This small molecule binds to this protein.
Small molecule (SMILES): Cc1cc(CCCOc2c(C)cc(-n3nnc(C)n3)cc2C)on1

Binding-site contacts:
Ligand atom N2A contacts residue PHE179 of chain 20.A at 3.3 Å.
Ligand atom C1B contacts residue ILE98 of chain 20.A at 3.6 Å (hydrophobic).
Ligand atom O1B contacts residue ILE98 of chain 20.A at 3.1 Å.
Ligand atom C1C contacts residue MET214 of chain 20.A at 3.4 Å (hydrophobic).
Ligand atom C5 contacts residue LEU100 of chain 20.A at 4.0 Å (hydrophobic).
Ligand atom CM3 contacts residue TYR190 of chain 20.A at 3.8 Å (hydrophobic).
Ligand atom N5A contacts residue PHE179 of chain 20.A at 3.2 Å.
Ligand atom N2A contacts residue TYR144 of chain 20.A at 4.0 Å.
Ligand atom CM4 contacts residue TYR144 of chain 20.A at 3.8 Å (hydrophobic).
Ligand atom N3A contacts residue TYR144 of chain 20.A at 3.2 Å.
Ligand atom C4 contacts residue LEU100 of chain 20.A at 3.8 Å (hydrophobic).
Ligand atom N1A contacts residue PHE179 of chain 20.A at 3.2 Å.
Ligand atom CM6 contacts residue TYR144 of chain 20.A at 3.7 Å (hydrophobic).
Ligand atom C4 contacts residue MET214 of chain 20.A at 4.0 Å (hydrophobic).
Ligand atom C5 contacts residue MET214 of chain 20.A at 3.7 Å (hydrophobic).
Ligand atom C4A contacts residue TYR144 of chain 20.A at 3.5 Å (hydrophobic).
Ligand atom C5B contacts residue LEU181 of chain 20.A at 3.6 Å (hydrophobic).
Ligand atom CM4 contacts residue TYR142 of chain 20.A at 3.9 Å (hydrophobic).
Ligand atom C6B contacts residue LEU181 of chain 20.A at 3.5 Å (hydrophobic).
Ligand atom O1 contacts residue MET214 of chain 20.A at 3.2 Å.
Ligand atom N1A contacts residue MET124 of chain 20.A at 3.9 Å.
Ligand atom C4 contacts residue TYR190 of chain 20.A at 3.8 Å (hydrophobic).
Ligand atom CM2 contacts residue ILE122 of chain 20.A at 3.9 Å (hydrophobic).
Ligand atom C3 contacts residue LEU100 of chain 20.A at 3.7 Å (hydrophobic).
Ligand atom C1B contacts residue LEU181 of chain 20.A at 3.9 Å (hydrophobic).
Ligand atom N2 contacts residue MET214 of chain 20.A at 3.7 Å.
Ligand atom CM2 contacts residue ILE77 of chain 20.A at 3.9 Å (hydrophobic).
Ligand atom O1 contacts residue LEU100 of chain 20.A at 3.8 Å.
Ligand atom N5A contacts residue LEU217 of chain 20.A at 3.7 Å.
Ligand atom N1A contacts residue LEU217 of chain 20.A at 3.4 Å.
Ligand atom N3A contacts residue PHE179 of chain 20.A at 3.6 Å.
Ligand atom C3C contacts residue LEU181 of chain 20.A at 4.0 Å (hydrophobic).
Ligand atom CM4 contacts residue VAL168 of chain 20.A at 3.9 Å (hydrophobic).
Ligand atom CM6 contacts residue LEU184 of chain 20.A at 3.6 Å (hydrophobic).
Ligand atom C5B contacts residue TYR144 of chain 20.A at 3.7 Å (hydrophobic).
Ligand atom C4A contacts residue PHE179 of chain 20.A at 3.5 Å (hydrophobic).
Ligand atom CM4 contacts residue ALA166 of chain 20.A at 3.1 Å (hydrophobic).
Ligand atom C6B contacts residue ILE98 of chain 20.A at 3.8 Å (hydrophobic).
Ligand atom N2 contacts residue LEU100 of chain 20.A at 3.8 Å.
Ligand atom CM6 contacts residue LEU181 of chain 20.A at 3.8 Å (hydrophobic).

Sequence of chain 20.A:
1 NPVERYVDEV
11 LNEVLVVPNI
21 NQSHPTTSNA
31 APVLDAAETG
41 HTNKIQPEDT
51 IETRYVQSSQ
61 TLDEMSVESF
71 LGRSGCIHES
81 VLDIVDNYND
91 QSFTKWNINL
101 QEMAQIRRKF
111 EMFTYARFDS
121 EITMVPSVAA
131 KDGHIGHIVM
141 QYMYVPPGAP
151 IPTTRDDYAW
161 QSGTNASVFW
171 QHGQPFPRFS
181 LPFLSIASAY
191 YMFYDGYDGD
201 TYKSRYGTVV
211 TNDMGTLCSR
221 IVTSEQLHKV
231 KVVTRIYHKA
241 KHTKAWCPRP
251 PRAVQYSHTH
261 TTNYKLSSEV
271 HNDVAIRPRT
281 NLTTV